This protein binds this small molecule.
Small molecule (SMILES): CNC(=O)[C@H](Cc1c[nH]c2ccccc12)NC(=O)[C@@H](CC(=O)NO)CC(C)C

Sequence of chain 2.B:
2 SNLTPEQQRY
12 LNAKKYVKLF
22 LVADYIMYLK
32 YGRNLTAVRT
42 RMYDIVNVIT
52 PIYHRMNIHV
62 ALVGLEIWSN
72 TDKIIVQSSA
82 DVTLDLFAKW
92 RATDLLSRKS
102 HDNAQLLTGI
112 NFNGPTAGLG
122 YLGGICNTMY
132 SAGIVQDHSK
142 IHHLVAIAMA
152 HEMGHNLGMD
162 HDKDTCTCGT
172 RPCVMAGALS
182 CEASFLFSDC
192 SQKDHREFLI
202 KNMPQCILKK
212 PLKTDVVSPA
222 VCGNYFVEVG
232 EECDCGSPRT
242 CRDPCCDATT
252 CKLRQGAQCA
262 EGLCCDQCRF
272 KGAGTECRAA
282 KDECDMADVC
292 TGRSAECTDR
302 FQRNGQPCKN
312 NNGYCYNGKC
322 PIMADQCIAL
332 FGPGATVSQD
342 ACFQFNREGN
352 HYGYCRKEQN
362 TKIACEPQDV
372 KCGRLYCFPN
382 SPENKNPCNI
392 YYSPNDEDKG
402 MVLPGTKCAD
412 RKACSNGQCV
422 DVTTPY

Binding-site contacts:
Ligand atom OAE contacts residue ZN1 of chain 2.J at 2.3 Å.
Ligand atom OAG contacts residue GLU153 of chain 2.B at 3.4 Å (salt-bridge).
Ligand atom OAL contacts residue PRO116 of chain 2.B at 3.3 Å (h-bond).
Ligand atom CAK contacts residue GLY178 of chain 2.B at 3.9 Å.
Ligand atom CAD contacts residue ZN1 of chain 2.J at 2.9 Å.
Ligand atom CAT contacts residue PRO116 of chain 2.B at 3.7 Å (hydrophobic).
Ligand atom CAY contacts residue PRO116 of chain 2.B at 3.4 Å (hydrophobic).
Ligand atom OAG contacts residue GLY119 of chain 2.B at 3.4 Å (h-bond).
Ligand atom CBA contacts residue LEU180 of chain 2.B at 3.7 Å (hydrophobic).
Ligand atom CAD contacts residue GLY119 of chain 2.B at 3.8 Å.
Ligand atom OAE contacts residue HIS162 of chain 2.B at 2.8 Å (h-bond).
Ligand atom OAL contacts residue ALA118 of chain 2.B at 2.5 Å (h-bond).
Ligand atom CAD contacts residue HIS162 of chain 2.B at 3.9 Å.
Ligand atom CAK contacts residue ALA118 of chain 2.B at 3.7 Å (hydrophobic).
Ligand atom OAZ contacts residue ALA179 of chain 2.B at 3.8 Å.
Ligand atom NAF contacts residue GLU153 of chain 2.B at 3.9 Å.
Ligand atom CAA contacts residue HIS152 of chain 2.B at 3.7 Å.
Ligand atom OAL contacts residue THR117 of chain 2.B at 3.3 Å.
Ligand atom CAJ contacts residue ALA149 of chain 2.B at 3.5 Å (hydrophobic).
Ligand atom NAF contacts residue GLY119 of chain 2.B at 2.8 Å (h-bond).
Ligand atom CAB contacts residue GLY178 of chain 2.B at 3.4 Å.
Ligand atom NAM contacts residue GLY178 of chain 2.B at 3.3 Å (h-bond).
Ligand atom CAH contacts residue LEU180 of chain 2.B at 3.7 Å (hydrophobic).
Ligand atom NAF contacts residue LEU120 of chain 2.B at 3.9 Å.
Ligand atom NAF contacts residue ZN1 of chain 2.J at 2.9 Å.
Ligand atom CAP contacts residue PRO116 of chain 2.B at 3.8 Å (hydrophobic).
Ligand atom CAA contacts residue GLU153 of chain 2.B at 3.9 Å.
Ligand atom OAE contacts residue HIS152 of chain 2.B at 3.3 Å (h-bond).
Ligand atom CAN contacts residue PRO116 of chain 2.B at 3.2 Å (hydrophobic).
Ligand atom OAG contacts residue ZN1 of chain 2.J at 2.2 Å.
Ligand atom OAG contacts residue HIS156 of chain 2.B at 3.4 Å (h-bond).
Ligand atom CBA contacts residue PRO116 of chain 2.B at 3.7 Å (hydrophobic).
Ligand atom CAI contacts residue ALA177 of chain 2.B at 3.1 Å (hydrophobic).
Ligand atom CAO contacts residue PRO116 of chain 2.B at 3.9 Å (hydrophobic).
Ligand atom OAG contacts residue HIS152 of chain 2.B at 3.7 Å.
Ligand atom CAD contacts residue HIS152 of chain 2.B at 3.7 Å.
Ligand atom NBB contacts residue PRO116 of chain 2.B at 2.6 Å (h-bond).
Ligand atom CAJ contacts residue LEU180 of chain 2.B at 3.5 Å (hydrophobic).
Ligand atom OAZ contacts residue LEU180 of chain 2.B at 2.8 Å (h-bond).
Ligand atom CAI contacts residue HIS152 of chain 2.B at 3.8 Å.